The small molecule below binds the protein below.
Small molecule (SMILES): CC(=O)N[C@H]1[C@H](O[C@H]2[C@H](O)[C@@H](NC(C)=O)CO[C@@H]2CO[C@@H]2O[C@@H](C)[C@@H](O)[C@@H](O)[C@@H]2O)O[C@H](CO)[C@@H](O)[C@@H]1O

Binding-site contacts:
Ligand atom C1 contacts residue NAG2 of chain 1.NA at 3.6 Å.
Ligand atom C8 contacts residue ASN628 of chain 1.G at 4.1 Å.
Ligand atom C8 contacts residue BMA3 of chain 1.NA at 4.2 Å.
Ligand atom C2 contacts residue ASN628 of chain 1.G at 2.4 Å.
Ligand atom C5 contacts residue NAG2 of chain 1.NA at 3.6 Å.
Ligand atom O5 contacts residue ASN628 of chain 1.G at 2.4 Å (h-bond).
Ligand atom C7 contacts residue MAN5 of chain 1.NA at 4.2 Å.
Ligand atom C5 contacts residue ASN628 of chain 1.G at 3.7 Å.
Ligand atom C3 contacts residue ASN628 of chain 1.G at 3.8 Å.
Ligand atom O5 contacts residue NAG2 of chain 1.NA at 3.4 Å.
Ligand atom O7 contacts residue ASN628 of chain 1.G at 3.5 Å (h-bond).
Ligand atom N2 contacts residue ASN628 of chain 1.G at 2.9 Å (h-bond).
Ligand atom C8 contacts residue MAN5 of chain 1.NA at 3.9 Å.
Ligand atom C7 contacts residue NAG2 of chain 1.NA at 4.4 Å.
Ligand atom O3 contacts residue MAN5 of chain 1.NA at 3.9 Å.
Ligand atom C3 contacts residue NAG2 of chain 1.NA at 4.0 Å.
Ligand atom C6 contacts residue NAG2 of chain 1.NA at 4.1 Å.
Ligand atom O3 contacts residue BMA3 of chain 1.NA at 4.0 Å.
Ligand atom N2 contacts residue NAG2 of chain 1.NA at 3.3 Å (h-bond).
Ligand atom C7 contacts residue ASN628 of chain 1.G at 3.4 Å.
Ligand atom O7 contacts residue MAN5 of chain 1.NA at 4.3 Å.
Ligand atom C6 contacts residue LYS620 of chain 1.G at 3.5 Å.
Ligand atom C4 contacts residue ASN628 of chain 1.G at 4.2 Å.
Ligand atom C2 contacts residue NAG2 of chain 1.NA at 3.8 Å.
Ligand atom C1 contacts residue ASN628 of chain 1.G at 1.5 Å.

Sequence of chain 1.G:
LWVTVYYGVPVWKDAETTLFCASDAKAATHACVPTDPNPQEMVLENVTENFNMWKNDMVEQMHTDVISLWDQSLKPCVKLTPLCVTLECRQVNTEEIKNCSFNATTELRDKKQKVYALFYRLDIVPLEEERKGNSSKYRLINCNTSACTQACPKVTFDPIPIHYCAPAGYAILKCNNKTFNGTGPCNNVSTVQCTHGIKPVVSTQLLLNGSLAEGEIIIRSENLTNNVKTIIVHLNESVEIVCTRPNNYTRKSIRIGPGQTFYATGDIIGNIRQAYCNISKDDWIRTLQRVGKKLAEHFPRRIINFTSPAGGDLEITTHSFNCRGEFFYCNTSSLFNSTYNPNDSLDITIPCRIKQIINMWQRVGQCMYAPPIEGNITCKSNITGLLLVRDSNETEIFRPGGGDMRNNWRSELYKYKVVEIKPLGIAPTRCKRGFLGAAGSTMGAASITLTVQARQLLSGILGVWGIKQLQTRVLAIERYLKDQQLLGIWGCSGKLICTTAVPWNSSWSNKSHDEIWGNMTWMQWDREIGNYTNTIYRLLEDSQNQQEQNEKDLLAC